The protein below binds the small molecule below.
Small molecule (SMILES): COc1nc(C(=O)[C@H]2C[C@@H]2C(=O)O)ncc1N(CC1CC1)c1cccc2ccccc12

Sequence of chain 1.I:
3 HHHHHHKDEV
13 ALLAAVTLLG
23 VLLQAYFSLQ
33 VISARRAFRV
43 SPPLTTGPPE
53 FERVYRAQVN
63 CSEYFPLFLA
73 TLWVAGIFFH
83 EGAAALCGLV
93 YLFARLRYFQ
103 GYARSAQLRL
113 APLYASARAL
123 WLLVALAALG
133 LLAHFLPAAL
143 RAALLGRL

Sequence of chain 1.H:
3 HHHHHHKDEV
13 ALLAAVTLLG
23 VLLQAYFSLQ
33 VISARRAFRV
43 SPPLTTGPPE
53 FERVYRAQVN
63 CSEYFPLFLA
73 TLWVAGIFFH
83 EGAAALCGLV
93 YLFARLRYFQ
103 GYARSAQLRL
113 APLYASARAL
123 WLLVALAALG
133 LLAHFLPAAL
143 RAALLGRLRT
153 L

Binding-site contacts:
Ligand atom C6 contacts residue TYR66 of chain 1.I at 3.4 Å (hydrophobic).
Ligand atom C10 contacts residue LEU122 of chain 1.I at 3.4 Å (hydrophobic).
Ligand atom C27 contacts residue LEU122 of chain 1.I at 3.8 Å (hydrophobic).
Ligand atom O23 contacts residue ARG97 of chain 1.I at 3.0 Å (salt-bridge).
Ligand atom C2 contacts residue ALA27 of chain 1.H at 3.4 Å (hydrophobic).
Ligand atom C25 contacts residue TYR66 of chain 1.I at 3.5 Å (hydrophobic).
Ligand atom C20 contacts residue ARG111 of chain 1.I at 3.6 Å.
Ligand atom C16 contacts residue TYR66 of chain 1.I at 3.6 Å (hydrophobic).
Ligand atom C2 contacts residue LEU69 of chain 1.I at 3.6 Å (hydrophobic).
Ligand atom C30 contacts residue ALA27 of chain 1.H at 3.5 Å (hydrophobic).
Ligand atom N24 contacts residue TYR66 of chain 1.I at 3.5 Å.
Ligand atom C20 contacts residue ASN62 of chain 1.I at 3.8 Å.
Ligand atom C20 contacts residue TYR100 of chain 1.I at 3.4 Å (hydrophobic).
Ligand atom C8 contacts residue TRP123 of chain 1.I at 3.5 Å (hydrophobic).
Ligand atom C2 contacts residue VAL23 of chain 1.H at 3.7 Å (hydrophobic).
Ligand atom O23 contacts residue TYR66 of chain 1.I at 3.5 Å.
Ligand atom C1 contacts residue TYR66 of chain 1.I at 3.4 Å (hydrophobic).
Ligand atom O23 contacts residue LEU115 of chain 1.I at 3.6 Å.
Ligand atom C9 contacts residue TRP123 of chain 1.I at 3.5 Å (hydrophobic).
Ligand atom C19 contacts residue TYR100 of chain 1.I at 3.4 Å (hydrophobic).
Ligand atom O22 contacts residue ARG111 of chain 1.I at 2.8 Å (salt-bridge).
Ligand atom C18 contacts residue ASN62 of chain 1.I at 3.5 Å.
Ligand atom O22 contacts residue TYR100 of chain 1.I at 2.5 Å (h-bond).
Ligand atom N24 contacts residue ARG97 of chain 1.I at 3.3 Å (salt-bridge).
Ligand atom C3 contacts residue ALA27 of chain 1.H at 3.7 Å (hydrophobic).
Ligand atom C1 contacts residue ALA27 of chain 1.H at 3.4 Å (hydrophobic).
Ligand atom C19 contacts residue ASN62 of chain 1.I at 3.4 Å.
Ligand atom O22 contacts residue ASN62 of chain 1.I at 3.6 Å.
Ligand atom C13 contacts residue TYR66 of chain 1.I at 3.6 Å (hydrophobic).
Ligand atom C4 contacts residue LEU122 of chain 1.I at 3.6 Å (hydrophobic).
Ligand atom C15 contacts residue LEU115 of chain 1.I at 3.8 Å (hydrophobic).
Ligand atom C8 contacts residue ALA119 of chain 1.I at 3.7 Å (hydrophobic).
Ligand atom C27 contacts residue SER118 of chain 1.I at 3.7 Å.
Ligand atom O21 contacts residue ARG111 of chain 1.I at 3.0 Å (salt-bridge).
Ligand atom C9 contacts residue ALA119 of chain 1.I at 3.7 Å (hydrophobic).
Ligand atom C16 contacts residue LEU115 of chain 1.I at 3.5 Å (hydrophobic).
Ligand atom C9 contacts residue LEU122 of chain 1.I at 3.7 Å (hydrophobic).
Ligand atom C15 contacts residue TYR66 of chain 1.I at 3.4 Å (hydrophobic).
Ligand atom C27 contacts residue ARG97 of chain 1.I at 3.2 Å.
Ligand atom N14 contacts residue TYR66 of chain 1.I at 3.3 Å (h-bond).